The protein below binds the small molecule below.
Small molecule (SMILES): O=C1C[C@@H](c2ccc(O)cc2)Oc2cc(O)cc(O)c21

Binding-site contacts:
Ligand atom C1 contacts residue VAL171 of chain 1.A at 4.3 Å (hydrophobic).
Ligand atom C1 contacts residue ILE141 of chain 1.A at 4.3 Å (hydrophobic).
Ligand atom C7 contacts residue CYS137 of chain 1.A at 4.1 Å (hydrophobic).
Ligand atom C4 contacts residue ILE141 of chain 1.A at 3.9 Å (hydrophobic).
Ligand atom O1 contacts residue CYS137 of chain 1.A at 4.2 Å.
Ligand atom O4 contacts residue VAL171 of chain 1.A at 4.3 Å.
Ligand atom C15 contacts residue ILE175 of chain 1.A at 3.7 Å (hydrophobic).
Ligand atom C13 contacts residue ILE175 of chain 1.A at 4.4 Å (hydrophobic).
Ligand atom O4 contacts residue MET167 of chain 1.A at 3.0 Å.
Ligand atom C1 contacts residue LEU93 of chain 1.A at 3.7 Å (hydrophobic).
Ligand atom C9 contacts residue VAL96 of chain 1.A at 4.1 Å (hydrophobic).
Ligand atom C3 contacts residue LEU93 of chain 1.A at 4.1 Å (hydrophobic).
Ligand atom C12 contacts residue LEU66 of chain 1.A at 4.2 Å (hydrophobic).
Ligand atom C5 contacts residue CYS137 of chain 1.A at 4.0 Å (hydrophobic).
Ligand atom C14 contacts residue ILE175 of chain 1.A at 3.3 Å (hydrophobic).
Ligand atom O3 contacts residue ASN110 of chain 1.A at 2.3 Å (h-bond).
Ligand atom C15 contacts residue VAL96 of chain 1.A at 3.7 Å (hydrophobic).
Ligand atom C14 contacts residue VAL96 of chain 1.A at 4.1 Å (hydrophobic).
Ligand atom O5 contacts residue LEU92 of chain 1.A at 4.0 Å.
Ligand atom C2 contacts residue LEU93 of chain 1.A at 3.6 Å (hydrophobic).
Ligand atom C6 contacts residue CYS137 of chain 1.A at 4.1 Å (hydrophobic).
Ligand atom C13 contacts residue ASN110 of chain 1.A at 3.6 Å.
Ligand atom C14 contacts residue ASN110 of chain 1.A at 4.2 Å.
Ligand atom C8 contacts residue CYS137 of chain 1.A at 4.4 Å (hydrophobic).
Ligand atom O2 contacts residue LEU92 of chain 1.A at 4.3 Å.
Ligand atom C7 contacts residue LEU92 of chain 1.A at 4.2 Å (hydrophobic).
Ligand atom O2 contacts residue CYS137 of chain 1.A at 4.5 Å.
Ligand atom O4 contacts residue LEU93 of chain 1.A at 3.6 Å.
Ligand atom C10 contacts residue VAL96 of chain 1.A at 4.3 Å (hydrophobic).
Ligand atom O4 contacts residue ILE141 of chain 1.A at 4.0 Å.
Ligand atom C4 contacts residue LEU92 of chain 1.A at 4.0 Å (hydrophobic).
Ligand atom C5 contacts residue LEU92 of chain 1.A at 4.1 Å (hydrophobic).
Ligand atom C2 contacts residue MET167 of chain 1.A at 4.4 Å (hydrophobic).
Ligand atom C2 contacts residue ILE141 of chain 1.A at 3.8 Å (hydrophobic).
Ligand atom C3 contacts residue ILE141 of chain 1.A at 3.4 Å (hydrophobic).
Ligand atom O5 contacts residue ILE141 of chain 1.A at 4.2 Å.
Ligand atom C6 contacts residue LEU93 of chain 1.A at 4.4 Å (hydrophobic).
Ligand atom O3 contacts residue LEU66 of chain 1.A at 4.0 Å.

Sequence of chain 1.A:
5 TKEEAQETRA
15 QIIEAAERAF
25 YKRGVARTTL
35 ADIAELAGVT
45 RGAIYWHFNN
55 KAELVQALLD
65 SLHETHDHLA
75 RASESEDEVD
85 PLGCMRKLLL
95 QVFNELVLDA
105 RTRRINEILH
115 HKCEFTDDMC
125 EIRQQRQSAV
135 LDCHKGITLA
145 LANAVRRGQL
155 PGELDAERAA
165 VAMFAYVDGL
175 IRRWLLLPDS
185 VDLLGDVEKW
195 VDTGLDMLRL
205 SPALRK